Binding-site contacts:
Ligand atom N29 contacts residue THR164 of chain 1.D at 3.6 Å.
Ligand atom C25 contacts residue THR100 of chain 1.D at 3.3 Å.
Ligand atom C04 contacts residue LEU28 of chain 1.D at 3.6 Å (hydrophobic).
Ligand atom C22 contacts residue GLU72 of chain 1.D at 3.1 Å.
Ligand atom C07 contacts residue LEU154 of chain 1.D at 3.6 Å (hydrophobic).
Ligand atom C19 contacts residue MET76 of chain 1.D at 3.5 Å (hydrophobic).
Ligand atom C11 contacts residue THR164 of chain 1.D at 3.0 Å.
Ligand atom N29 contacts residue THR100 of chain 1.D at 2.9 Å (h-bond).
Ligand atom C25 contacts residue LYS55 of chain 1.D at 3.5 Å.
Ligand atom C23 contacts residue ASP165 of chain 1.D at 3.3 Å.
Ligand atom C16 contacts residue THR100 of chain 1.D at 3.6 Å.
Ligand atom C38 contacts residue ASP110 of chain 1.D at 3.3 Å.
Ligand atom C35 contacts residue CYS107 of chain 1.D at 3.3 Å (hydrophobic).
Ligand atom C19 contacts residue LEU87 of chain 1.D at 3.6 Å (hydrophobic).
Ligand atom C30 contacts residue GLN101 of chain 1.D at 3.6 Å.
Ligand atom N31 contacts residue LEU102 of chain 1.D at 3.4 Å.
Ligand atom O03 contacts residue GLY106 of chain 1.D at 3.4 Å.
Ligand atom C12 contacts residue THR164 of chain 1.D at 3.5 Å.
Ligand atom N31 contacts residue MET103 of chain 1.D at 2.9 Å (h-bond).
Ligand atom O14 contacts residue LYS55 of chain 1.D at 3.1 Å.
Ligand atom C19 contacts residue SER85 of chain 1.D at 3.1 Å.
Ligand atom C05 contacts residue MET103 of chain 1.D at 3.4 Å (hydrophobic).
Ligand atom C27 contacts residue ALA53 of chain 1.D at 3.6 Å (hydrophobic).
Ligand atom N18 contacts residue SER85 of chain 1.D at 3.2 Å (h-bond).
Ligand atom O42 contacts residue CYS107 of chain 1.D at 2.9 Å.
Ligand atom C02 contacts residue GLY106 of chain 1.D at 3.5 Å.
Ligand atom C37 contacts residue CYS107 of chain 1.D at 1.8 Å (hydrophobic).
Ligand atom N20 contacts residue MET76 of chain 1.D at 3.4 Å.
Ligand atom C12 contacts residue ASP165 of chain 1.D at 3.4 Å.
Ligand atom C08 contacts residue LEU154 of chain 1.D at 3.5 Å (hydrophobic).
Ligand atom C30 contacts residue MET103 of chain 1.D at 3.1 Å (hydrophobic).
Ligand atom C28 contacts residue THR100 of chain 1.D at 3.4 Å.
Ligand atom C17 contacts residue THR100 of chain 1.D at 3.6 Å.
Ligand atom C04 contacts residue GLY106 of chain 1.D at 3.6 Å.
Ligand atom C36 contacts residue CYS107 of chain 1.D at 2.9 Å (hydrophobic).
Ligand atom C38 contacts residue CYS107 of chain 1.D at 2.6 Å (hydrophobic).
Ligand atom C27 contacts residue LEU154 of chain 1.D at 3.3 Å (hydrophobic).
Ligand atom N18 contacts residue THR100 of chain 1.D at 3.5 Å.
Ligand atom C10 contacts residue THR164 of chain 1.D at 3.6 Å.
Ligand atom C28 contacts residue LEU154 of chain 1.D at 3.4 Å (hydrophobic).

A small-molecule ligand and the protein it binds are described below.
Small molecule (SMILES): CCOc1cc2ncc(C#N)c(Nc3ccc(Oc4ccn5ncnc5c4)c(C)c3)c2cc1NC(=O)/C=C/CN(C)C

Sequence of chain 1.D:
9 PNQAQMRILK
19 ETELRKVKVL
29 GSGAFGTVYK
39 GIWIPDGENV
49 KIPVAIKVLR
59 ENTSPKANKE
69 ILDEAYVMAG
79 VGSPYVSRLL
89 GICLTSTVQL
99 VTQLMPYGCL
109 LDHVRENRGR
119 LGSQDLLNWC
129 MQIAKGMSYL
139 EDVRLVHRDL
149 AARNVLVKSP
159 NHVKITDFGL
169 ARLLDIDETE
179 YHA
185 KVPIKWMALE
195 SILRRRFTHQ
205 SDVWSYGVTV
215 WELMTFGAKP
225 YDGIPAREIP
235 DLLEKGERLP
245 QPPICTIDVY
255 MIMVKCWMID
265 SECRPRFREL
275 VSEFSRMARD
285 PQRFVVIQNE